The protein below binds the small molecule below.
Small molecule (SMILES): CC(C)=CCC/C(C)=C/CCC(C)=CCCC(C)=CCS[P](=O)(O)OP(=O)(O)O

Binding-site contacts:
Ligand atom O2A contacts residue GGS1 of chain 1.D at 2.7 Å (h-bond).
Ligand atom O3A contacts residue MG1 of chain 1.F at 3.3 Å.
Ligand atom O2B contacts residue MG1 of chain 1.F at 1.7 Å.
Ligand atom PB contacts residue MG1 of chain 1.F at 2.9 Å.
Ligand atom O1A contacts residue ARG51 of chain 1.A at 3.2 Å (salt-bridge).
Ligand atom C4 contacts residue LEU170 of chain 1.A at 3.4 Å (hydrophobic).
Ligand atom C4 contacts residue GLN171 of chain 1.A at 3.3 Å.
Ligand atom C2 contacts residue ASN174 of chain 1.A at 3.6 Å.
Ligand atom C9 contacts residue GGS1 of chain 1.D at 3.5 Å.
Ligand atom O1A contacts residue TYR47 of chain 1.A at 2.5 Å (h-bond).
Ligand atom C4 contacts residue TYR254 of chain 1.A at 3.6 Å (hydrophobic).
Ligand atom O1B contacts residue TYR254 of chain 1.A at 2.6 Å (h-bond).
Ligand atom O3B contacts residue SER27 of chain 1.A at 3.2 Å (h-bond).
Ligand atom O3B contacts residue LYS26 of chain 1.A at 3.5 Å (salt-bridge).
Ligand atom C5 contacts residue PHE28 of chain 1.A at 3.6 Å (hydrophobic).
Ligand atom O1B contacts residue SER27 of chain 1.A at 3.1 Å (h-bond).
Ligand atom O1A contacts residue HIS24 of chain 1.A at 3.4 Å (h-bond).
Ligand atom C14 contacts residue GLY167 of chain 1.A at 3.2 Å.
Ligand atom C19 contacts residue LEU151 of chain 1.A at 3.4 Å (hydrophobic).
Ligand atom O1B contacts residue ARG177 of chain 1.A at 3.0 Å (salt-bridge).
Ligand atom C12 contacts residue LEU147 of chain 1.A at 3.6 Å (hydrophobic).
Ligand atom O2B contacts residue ARG271 of chain 1.A at 3.0 Å (salt-bridge).
Ligand atom C4 contacts residue ASN174 of chain 1.A at 3.3 Å.
Ligand atom C1 contacts residue GGS1 of chain 1.D at 3.2 Å.
Ligand atom C17 contacts residue ILE247 of chain 1.A at 3.5 Å (hydrophobic).
Ligand atom PA contacts residue MG1 of chain 1.F at 3.1 Å.
Ligand atom O3B contacts residue MG1 of chain 1.F at 3.6 Å.
Ligand atom O2B contacts residue GGS1 of chain 1.D at 2.7 Å (h-bond).
Ligand atom O2A contacts residue MG1 of chain 1.F at 2.0 Å.
Ligand atom C6 contacts residue LEU170 of chain 1.A at 3.2 Å (hydrophobic).
Ligand atom PB contacts residue ARG177 of chain 1.A at 3.6 Å.
Ligand atom C2 contacts residue GLN171 of chain 1.A at 3.6 Å.
Ligand atom C19 contacts residue GGS1 of chain 1.D at 2.8 Å.
Ligand atom C14 contacts residue LEU166 of chain 1.A at 3.3 Å (hydrophobic).
Ligand atom O3B contacts residue ARG271 of chain 1.A at 3.4 Å (salt-bridge).
Ligand atom PB contacts residue ARG271 of chain 1.A at 3.6 Å.
Ligand atom O2B contacts residue ARG177 of chain 1.A at 3.0 Å (salt-bridge).
Ligand atom O2A contacts residue ARG51 of chain 1.A at 3.1 Å (salt-bridge).
Ligand atom C2 contacts residue GGS1 of chain 1.D at 3.1 Å.
Ligand atom O1A contacts residue SER25 of chain 1.A at 3.1 Å (h-bond).

Sequence of chain 1.A:
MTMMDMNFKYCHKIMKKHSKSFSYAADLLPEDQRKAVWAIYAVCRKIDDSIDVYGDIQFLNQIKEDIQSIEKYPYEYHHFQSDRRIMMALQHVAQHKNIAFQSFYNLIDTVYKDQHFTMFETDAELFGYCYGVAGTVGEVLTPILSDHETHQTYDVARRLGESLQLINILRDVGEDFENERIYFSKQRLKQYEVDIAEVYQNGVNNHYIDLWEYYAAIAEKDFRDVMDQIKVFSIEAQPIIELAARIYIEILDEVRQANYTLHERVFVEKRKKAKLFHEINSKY